Sequence of chain 1.A:
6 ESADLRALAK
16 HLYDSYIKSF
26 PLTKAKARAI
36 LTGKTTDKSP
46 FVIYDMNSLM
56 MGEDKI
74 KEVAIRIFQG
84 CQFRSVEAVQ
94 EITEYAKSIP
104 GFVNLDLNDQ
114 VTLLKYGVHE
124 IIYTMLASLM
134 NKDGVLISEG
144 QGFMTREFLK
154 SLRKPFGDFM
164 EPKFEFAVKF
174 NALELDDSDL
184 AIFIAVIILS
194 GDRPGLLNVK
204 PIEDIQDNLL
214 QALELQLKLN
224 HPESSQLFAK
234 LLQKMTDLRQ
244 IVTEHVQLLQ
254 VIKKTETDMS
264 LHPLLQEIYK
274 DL

Binding-site contacts:
Ligand atom C11 contacts residue PHE81 of chain 1.A at 3.4 Å (hydrophobic).
Ligand atom C2 contacts residue ARG87 of chain 1.A at 3.8 Å.
Ligand atom O1 contacts residue CYS84 of chain 1.A at 3.6 Å.
Ligand atom O2 contacts residue HIS248 of chain 1.A at 3.5 Å (h-bond).
Ligand atom C10 contacts residue PHE162 of chain 1.A at 3.3 Å (hydrophobic).
Ligand atom O3 contacts residue LEU264 of chain 1.A at 3.9 Å.
Ligand atom C8 contacts residue SER88 of chain 1.A at 3.5 Å.
Ligand atom C3 contacts residue ARG87 of chain 1.A at 3.5 Å.
Ligand atom O3 contacts residue LEU252 of chain 1.A at 3.5 Å.
Ligand atom O3 contacts residue TYR272 of chain 1.A at 3.9 Å.
Ligand atom C4 contacts residue LEU129 of chain 1.A at 3.8 Å (hydrophobic).
Ligand atom C1 contacts residue CYS84 of chain 1.A at 2.8 Å (hydrophobic).
Ligand atom C13 contacts residue SER88 of chain 1.A at 3.0 Å.
Ligand atom O2 contacts residue TYR272 of chain 1.A at 2.5 Å (h-bond).
Ligand atom N2 contacts residue HIS248 of chain 1.A at 3.6 Å (h-bond).
Ligand atom O2 contacts residue SER88 of chain 1.A at 3.8 Å.
Ligand atom C8 contacts residue CYS84 of chain 1.A at 2.6 Å (hydrophobic).
Ligand atom C10 contacts residue CYS84 of chain 1.A at 2.9 Å (hydrophobic).
Ligand atom C7 contacts residue ARG87 of chain 1.A at 3.9 Å.
Ligand atom C5 contacts residue LEU129 of chain 1.A at 3.8 Å (hydrophobic).
Ligand atom C9 contacts residue CYS84 of chain 1.A at 1.9 Å (hydrophobic).
Ligand atom N2 contacts residue TYR272 of chain 1.A at 3.4 Å (h-bond).
Ligand atom C9 contacts residue PHE162 of chain 1.A at 3.3 Å (hydrophobic).
Ligand atom C12 contacts residue HIS248 of chain 1.A at 3.8 Å.
Ligand atom C5 contacts residue ARG87 of chain 1.A at 3.5 Å.
Ligand atom C7 contacts residue ILE125 of chain 1.A at 3.9 Å (hydrophobic).
Ligand atom C11 contacts residue HIS248 of chain 1.A at 4.0 Å.
Ligand atom C10 contacts residue PHE81 of chain 1.A at 3.5 Å (hydrophobic).
Ligand atom C12 contacts residue SER88 of chain 1.A at 4.0 Å.
Ligand atom N1 contacts residue SER88 of chain 1.A at 3.2 Å (h-bond).
Ligand atom C4 contacts residue KNA1 of chain 1.D at 3.7 Å.
Ligand atom C2 contacts residue CYS84 of chain 1.A at 3.9 Å (hydrophobic).
Ligand atom C1 contacts residue SER88 of chain 1.A at 3.4 Å.
Ligand atom C7 contacts residue SER88 of chain 1.A at 3.7 Å.
Ligand atom C3 contacts residue KNA1 of chain 1.D at 3.1 Å.
Ligand atom C2 contacts residue SER88 of chain 1.A at 3.9 Å.
Ligand atom C13 contacts residue CYS84 of chain 1.A at 3.8 Å (hydrophobic).
Ligand atom C6 contacts residue ARG87 of chain 1.A at 3.8 Å.
Ligand atom N1 contacts residue CYS84 of chain 1.A at 2.9 Å (h-bond).
Ligand atom C4 contacts residue ARG87 of chain 1.A at 3.4 Å.

A protein and the small-molecule ligand that binds it are described below.
Small molecule (SMILES): O=C(Nc1ccccc1)c1cc([N+](=O)[O-])ccc1Cl